Sequence of chain 1.A:
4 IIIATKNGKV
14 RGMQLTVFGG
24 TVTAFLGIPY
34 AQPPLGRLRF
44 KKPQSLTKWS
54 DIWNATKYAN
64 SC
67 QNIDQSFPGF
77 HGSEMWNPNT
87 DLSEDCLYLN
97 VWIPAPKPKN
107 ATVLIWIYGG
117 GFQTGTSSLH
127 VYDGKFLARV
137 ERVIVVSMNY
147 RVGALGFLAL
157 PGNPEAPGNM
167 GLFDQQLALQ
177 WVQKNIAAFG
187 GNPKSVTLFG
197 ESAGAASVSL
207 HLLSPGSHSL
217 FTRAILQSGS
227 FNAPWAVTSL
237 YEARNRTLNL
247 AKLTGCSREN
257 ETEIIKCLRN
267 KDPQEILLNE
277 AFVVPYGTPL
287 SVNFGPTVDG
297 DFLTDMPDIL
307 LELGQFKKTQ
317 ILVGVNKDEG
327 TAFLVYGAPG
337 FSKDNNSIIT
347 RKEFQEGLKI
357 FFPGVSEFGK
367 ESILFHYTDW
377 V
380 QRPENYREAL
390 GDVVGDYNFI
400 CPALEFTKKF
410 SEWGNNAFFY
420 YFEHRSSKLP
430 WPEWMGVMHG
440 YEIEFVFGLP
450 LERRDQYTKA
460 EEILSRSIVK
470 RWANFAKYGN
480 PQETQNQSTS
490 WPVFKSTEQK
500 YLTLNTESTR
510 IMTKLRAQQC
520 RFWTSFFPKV

Binding-site contacts:
Ligand atom C7 contacts residue ARG465 of chain 1.A at 3.8 Å.
Ligand atom O7 contacts residue GLU482 of chain 1.A at 4.1 Å.
Ligand atom N2 contacts residue GLU482 of chain 1.A at 4.1 Å.
Ligand atom C7 contacts residue GLU482 of chain 1.A at 3.8 Å.
Ligand atom C7 contacts residue ASN485 of chain 1.A at 3.6 Å.
Ligand atom O3 contacts residue ARG465 of chain 1.A at 4.0 Å.
Ligand atom O7 contacts residue ARG465 of chain 1.A at 3.7 Å.
Ligand atom C2 contacts residue ASN485 of chain 1.A at 2.5 Å.
Ligand atom C3 contacts residue ASN485 of chain 1.A at 3.9 Å.
Ligand atom C4 contacts residue ASN485 of chain 1.A at 4.3 Å.
Ligand atom N2 contacts residue ARG465 of chain 1.A at 4.5 Å.
Ligand atom O5 contacts residue ASN485 of chain 1.A at 2.4 Å (h-bond).
Ligand atom O7 contacts residue ASN485 of chain 1.A at 3.6 Å (h-bond).
Ligand atom C8 contacts residue ARG465 of chain 1.A at 3.6 Å.
Ligand atom C8 contacts residue LYS469 of chain 1.A at 3.6 Å.
Ligand atom N2 contacts residue ASN485 of chain 1.A at 3.0 Å (h-bond).
Ligand atom O7 contacts residue SER466 of chain 1.A at 4.2 Å.
Ligand atom C5 contacts residue ASN485 of chain 1.A at 3.6 Å.
Ligand atom C8 contacts residue GLU482 of chain 1.A at 3.7 Å.
Ligand atom C1 contacts residue ASN485 of chain 1.A at 1.4 Å.

The protein below binds the small molecule below.
Small molecule (SMILES): CC(=O)N[C@@H]1[C@@H](O)[C@H](O)[C@@H](CO)O[C@H]1O